Sequence of chain 1.A:
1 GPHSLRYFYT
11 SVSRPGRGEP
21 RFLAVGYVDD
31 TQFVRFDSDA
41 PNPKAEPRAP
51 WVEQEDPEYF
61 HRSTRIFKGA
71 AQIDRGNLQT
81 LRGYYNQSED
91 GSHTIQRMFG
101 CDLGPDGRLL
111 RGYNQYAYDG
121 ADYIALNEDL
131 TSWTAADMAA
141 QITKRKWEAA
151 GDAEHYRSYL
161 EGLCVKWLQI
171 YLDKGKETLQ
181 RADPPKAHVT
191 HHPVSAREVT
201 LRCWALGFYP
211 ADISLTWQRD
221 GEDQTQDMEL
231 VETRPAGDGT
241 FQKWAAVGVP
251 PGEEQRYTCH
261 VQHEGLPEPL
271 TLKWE

Binding-site contacts:
Ligand atom C contacts residue LYS146 of chain 1.A at 3.5 Å.
Ligand atom OG contacts residue ALA70 of chain 1.A at 3.3 Å.
Ligand atom N contacts residue ASP152 of chain 1.A at 3.5 Å (salt-bridge).
Ligand atom N contacts residue LEU5 of chain 1.A at 3.6 Å.
Ligand atom N contacts residue ILE73 of chain 1.A at 3.6 Å.
Ligand atom O contacts residue ARG97 of chain 1.A at 2.8 Å (salt-bridge).
Ligand atom C contacts residue ASN77 of chain 1.A at 3.4 Å.
Ligand atom C contacts residue TYR159 of chain 1.A at 3.6 Å (hydrophobic).
Ligand atom O contacts residue TYR9 of chain 1.A at 3.2 Å (h-bond).
Ligand atom CZ contacts residue ARG62 of chain 1.A at 3.2 Å.
Ligand atom N contacts residue PHE99 of chain 1.A at 3.6 Å.
Ligand atom CE1 contacts residue ARG62 of chain 1.A at 3.4 Å.
Ligand atom O contacts residue TYR7 of chain 1.A at 3.6 Å.
Ligand atom CB contacts residue TYR116 of chain 1.A at 3.5 Å (hydrophobic).
Ligand atom CD contacts residue SER63 of chain 1.A at 3.6 Å.
Ligand atom O contacts residue TYR159 of chain 1.A at 3.6 Å.
Ligand atom CE1 contacts residue ILE66 of chain 1.A at 3.6 Å (hydrophobic).
Ligand atom CG1 contacts residue LEU81 of chain 1.A at 3.5 Å (hydrophobic).
Ligand atom N contacts residue TYR171 of chain 1.A at 3.1 Å (h-bond).
Ligand atom CB contacts residue ASN77 of chain 1.A at 3.3 Å.
Ligand atom CD2 contacts residue ASP152 of chain 1.A at 2.9 Å.
Ligand atom O contacts residue TYR84 of chain 1.A at 2.8 Å (h-bond).
Ligand atom CG contacts residue ASP152 of chain 1.A at 3.6 Å.
Ligand atom CB contacts residue TYR9 of chain 1.A at 3.5 Å (hydrophobic).
Ligand atom CB contacts residue TRP167 of chain 1.A at 3.3 Å (hydrophobic).
Ligand atom CD2 contacts residue TRP167 of chain 1.A at 3.2 Å (hydrophobic).
Ligand atom CB contacts residue ASP152 of chain 1.A at 3.2 Å.
Ligand atom O contacts residue TRP147 of chain 1.A at 2.8 Å (h-bond).
Ligand atom N contacts residue TYR7 of chain 1.A at 3.2 Å (h-bond).
Ligand atom CG1 contacts residue THR80 of chain 1.A at 3.6 Å.
Ligand atom O contacts residue TYR159 of chain 1.A at 2.4 Å (h-bond).
Ligand atom CA contacts residue ASN77 of chain 1.A at 3.1 Å.
Ligand atom OE1 contacts residue ARG97 of chain 1.A at 2.8 Å (salt-bridge).
Ligand atom CA contacts residue TYR7 of chain 1.A at 3.5 Å (hydrophobic).
Ligand atom O contacts residue PHE99 of chain 1.A at 3.4 Å.
Ligand atom O contacts residue LYS146 of chain 1.A at 3.0 Å (salt-bridge).
Ligand atom C contacts residue TYR84 of chain 1.A at 3.2 Å (hydrophobic).
Ligand atom N contacts residue ASN77 of chain 1.A at 2.8 Å (h-bond).
Ligand atom C contacts residue TYR7 of chain 1.A at 3.5 Å (hydrophobic).
Ligand atom O contacts residue THR143 of chain 1.A at 2.8 Å (h-bond).

A protein and the small-molecule ligand that binds it are described below.
Small molecule (SMILES): CC(C)[C@@H](C=O)NC(=O)CNC(=O)[C@H](Cc1cnc[nH]1)NC(=O)[C@@H]1CC=CN1C(=O)[C@H](C)NC(=O)[C@H](CO)NC(=O)[C@H](CCC(N)=O)NC(=O)[C@@H]1CCCN1C(=O)[C@@H](N)Cc1ccccc1